The small molecule below binds the protein below.
Small molecule (SMILES): CC(=O)N[C@H](C(=O)N[C@H](C(=O)N1C[C@H](O)C[C@H]1C(=O)NCc1ccc(-c2scnc2C)cc1)C(C)(C)C)C(C)(C)C

Binding-site contacts:
Ligand atom CAT contacts residue TRP66 of chain 1.F at 3.6 Å (hydrophobic).
Ligand atom CAR contacts residue HIS59 of chain 1.F at 3.3 Å.
Ligand atom CG2 contacts residue TYR61 of chain 1.F at 3.1 Å (hydrophobic).
Ligand atom CAT contacts residue SER60 of chain 1.F at 3.7 Å.
Ligand atom CAU contacts residue TRP37 of chain 1.F at 3.7 Å (hydrophobic).
Ligand atom OAX contacts residue HIS64 of chain 1.F at 2.6 Å (h-bond).
Ligand atom O contacts residue PHE40 of chain 1.F at 3.4 Å.
Ligand atom CAS contacts residue TYR47 of chain 1.F at 3.8 Å (hydrophobic).
Ligand atom OAX contacts residue SER60 of chain 1.F at 2.6 Å (h-bond).
Ligand atom CBE contacts residue ILE58 of chain 1.F at 3.5 Å (hydrophobic).
Ligand atom CBD contacts residue TYR47 of chain 1.F at 3.6 Å (hydrophobic).
Ligand atom OAW contacts residue TYR47 of chain 1.F at 2.7 Å (h-bond).
Ligand atom CAT contacts residue HIS64 of chain 1.F at 3.7 Å.
Ligand atom OAX contacts residue TYR61 of chain 1.F at 3.8 Å.
Ligand atom OAC contacts residue ASN16 of chain 1.F at 2.9 Å (h-bond).
Ligand atom CAL contacts residue TRP37 of chain 1.F at 3.7 Å (hydrophobic).
Ligand atom CG1 contacts residue TYR61 of chain 1.F at 3.5 Å (hydrophobic).
Ligand atom CBF contacts residue TYR47 of chain 1.F at 3.7 Å (hydrophobic).
Ligand atom CAS contacts residue HIS59 of chain 1.F at 3.2 Å.
Ligand atom CAL contacts residue TYR47 of chain 1.F at 3.3 Å (hydrophobic).
Ligand atom SBK contacts residue TYR47 of chain 1.F at 3.8 Å.
Ligand atom NAY contacts residue HIS59 of chain 1.F at 2.9 Å (h-bond).
Ligand atom CAV contacts residue TYR47 of chain 1.F at 3.5 Å (hydrophobic).
Ligand atom CAS contacts residue TRP66 of chain 1.F at 3.6 Å (hydrophobic).
Ligand atom NBI contacts residue PRO48 of chain 1.F at 3.8 Å.
Ligand atom CBF contacts residue HIS59 of chain 1.F at 3.8 Å.
Ligand atom CBE contacts residue TYR47 of chain 1.F at 3.7 Å (hydrophobic).
Ligand atom O contacts residue HIS64 of chain 1.F at 3.3 Å.
Ligand atom CAA contacts residue PHE40 of chain 1.F at 3.5 Å (hydrophobic).
Ligand atom N contacts residue ASN16 of chain 1.F at 3.2 Å (h-bond).
Ligand atom CAS contacts residue SER60 of chain 1.F at 3.8 Å.
Ligand atom CAT contacts residue TYR47 of chain 1.F at 3.8 Å (hydrophobic).
Ligand atom CAD contacts residue PHE40 of chain 1.F at 3.7 Å (hydrophobic).
Ligand atom CBJ contacts residue PRO48 of chain 1.F at 3.1 Å (hydrophobic).
Ligand atom NAQ contacts residue TYR47 of chain 1.F at 3.6 Å.
Ligand atom CBG contacts residue ILE58 of chain 1.F at 3.8 Å (hydrophobic).
Ligand atom CAA contacts residue ASN16 of chain 1.F at 3.6 Å.
Ligand atom CAU contacts residue TYR47 of chain 1.F at 3.3 Å (hydrophobic).
Ligand atom CAV contacts residue HIS59 of chain 1.F at 3.5 Å.
Ligand atom OAC contacts residue PHE40 of chain 1.F at 3.3 Å.

Sequence of chain 1.F:
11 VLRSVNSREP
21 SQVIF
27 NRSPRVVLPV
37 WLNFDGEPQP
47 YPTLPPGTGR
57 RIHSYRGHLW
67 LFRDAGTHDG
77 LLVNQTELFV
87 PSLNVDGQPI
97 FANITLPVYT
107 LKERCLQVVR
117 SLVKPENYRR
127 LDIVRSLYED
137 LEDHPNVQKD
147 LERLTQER